The protein below binds the small molecule below.
Small molecule (SMILES): Nc1ncnc2c1ncn2[C@@H]1O[C@H](COP(=O)(O)OP(=O)(O)OP(O)(O)=S)[C@@H](O)[C@H]1O

Binding-site contacts:
Ligand atom PB contacts residue ARG309 of chain 1.C at 3.5 Å.
Ligand atom O2B contacts residue LYS64 of chain 1.C at 3.4 Å (salt-bridge).
Ligand atom O3A contacts residue SER62 of chain 1.C at 3.7 Å.
Ligand atom N7 contacts residue GLY63 of chain 1.C at 3.2 Å (h-bond).
Ligand atom S1G contacts residue LYS64 of chain 1.C at 3.6 Å.
Ligand atom PA contacts residue ARG309 of chain 1.C at 3.2 Å.
Ligand atom O1B contacts residue GLY61 of chain 1.C at 3.5 Å (h-bond).
Ligand atom O1A contacts residue THR65 of chain 1.C at 3.4 Å.
Ligand atom O2B contacts residue THR65 of chain 1.C at 2.8 Å (h-bond).
Ligand atom PG contacts residue LYS64 of chain 1.C at 3.3 Å.
Ligand atom N6 contacts residue ILE18 of chain 1.C at 2.6 Å (h-bond).
Ligand atom O2A contacts residue LYS64 of chain 1.C at 3.0 Å (salt-bridge).
Ligand atom N3 contacts residue ILE264 of chain 1.C at 3.5 Å.
Ligand atom C8 contacts residue GLY61 of chain 1.C at 3.3 Å.
Ligand atom O3B contacts residue ARG246 of chain 1.D at 3.4 Å (salt-bridge).
Ligand atom N7 contacts residue GLY61 of chain 1.C at 3.6 Å.
Ligand atom O3G contacts residue ARG246 of chain 1.D at 2.2 Å (salt-bridge).
Ligand atom O1B contacts residue LYS64 of chain 1.C at 2.4 Å (salt-bridge).
Ligand atom C5' contacts residue ARG309 of chain 1.C at 3.4 Å.
Ligand atom C2 contacts residue ILE264 of chain 1.C at 3.4 Å (hydrophobic).
Ligand atom O2A contacts residue GLY63 of chain 1.C at 3.1 Å.
Ligand atom O5' contacts residue ARG309 of chain 1.C at 3.6 Å.
Ligand atom PG contacts residue ARG246 of chain 1.D at 3.3 Å.
Ligand atom O3A contacts residue ARG309 of chain 1.C at 3.2 Å (salt-bridge).
Ligand atom O3B contacts residue ARG309 of chain 1.C at 2.7 Å (salt-bridge).
Ligand atom S1G contacts residue ALA189 of chain 1.C at 3.6 Å.
Ligand atom C8 contacts residue GLY63 of chain 1.C at 3.5 Å.
Ligand atom C1' contacts residue ALA308 of chain 1.C at 3.6 Å (hydrophobic).
Ligand atom O1A contacts residue ARG309 of chain 1.C at 2.5 Å (salt-bridge).
Ligand atom C6 contacts residue ILE18 of chain 1.C at 3.7 Å (hydrophobic).
Ligand atom PB contacts residue LYS64 of chain 1.C at 3.3 Å.
Ligand atom O2A contacts residue LEU66 of chain 1.C at 2.9 Å (h-bond).
Ligand atom O2A contacts residue THR65 of chain 1.C at 2.8 Å (h-bond).
Ligand atom O3A contacts residue GLY61 of chain 1.C at 3.4 Å.
Ligand atom N7 contacts residue SER62 of chain 1.C at 3.1 Å (h-bond).
Ligand atom O2G contacts residue LYS64 of chain 1.C at 2.2 Å (salt-bridge).
Ligand atom O3A contacts residue GLY63 of chain 1.C at 3.5 Å (h-bond).
Ligand atom N1 contacts residue ILE18 of chain 1.C at 3.4 Å (h-bond).
Ligand atom N1 contacts residue ILE264 of chain 1.C at 3.6 Å.
Ligand atom O1B contacts residue PRO59 of chain 1.C at 3.4 Å (h-bond).

Sequence of chain 1.D:
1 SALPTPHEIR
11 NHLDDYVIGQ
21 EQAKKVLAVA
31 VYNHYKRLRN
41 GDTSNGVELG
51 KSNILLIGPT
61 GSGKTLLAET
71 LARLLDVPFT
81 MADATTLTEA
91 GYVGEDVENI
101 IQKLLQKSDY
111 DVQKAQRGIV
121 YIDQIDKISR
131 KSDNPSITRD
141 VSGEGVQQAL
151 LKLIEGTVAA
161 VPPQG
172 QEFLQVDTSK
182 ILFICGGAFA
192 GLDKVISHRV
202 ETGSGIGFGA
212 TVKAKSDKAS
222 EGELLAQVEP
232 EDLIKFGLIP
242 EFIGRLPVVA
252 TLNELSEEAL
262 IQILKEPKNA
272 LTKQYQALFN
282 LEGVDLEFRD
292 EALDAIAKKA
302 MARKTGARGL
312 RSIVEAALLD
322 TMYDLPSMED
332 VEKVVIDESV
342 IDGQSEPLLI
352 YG

Sequence of chain 1.C:
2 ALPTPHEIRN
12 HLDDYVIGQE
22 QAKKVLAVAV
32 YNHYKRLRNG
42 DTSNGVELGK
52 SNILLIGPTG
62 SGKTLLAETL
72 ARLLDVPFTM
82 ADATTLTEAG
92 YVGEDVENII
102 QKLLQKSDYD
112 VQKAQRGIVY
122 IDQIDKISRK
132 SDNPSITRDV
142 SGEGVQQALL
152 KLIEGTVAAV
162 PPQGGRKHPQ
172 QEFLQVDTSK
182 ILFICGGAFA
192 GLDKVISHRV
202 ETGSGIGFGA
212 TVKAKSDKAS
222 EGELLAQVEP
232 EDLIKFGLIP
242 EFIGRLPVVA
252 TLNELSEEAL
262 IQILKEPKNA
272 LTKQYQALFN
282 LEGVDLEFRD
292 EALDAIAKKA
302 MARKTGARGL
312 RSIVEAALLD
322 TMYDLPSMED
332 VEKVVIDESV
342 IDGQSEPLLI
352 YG